Binding-site contacts:
Ligand atom C8 contacts residue LYS124 of chain 1.A at 3.6 Å.
Ligand atom C2 contacts residue ASN125 of chain 1.A at 2.5 Å.
Ligand atom C4 contacts residue ASN125 of chain 1.A at 4.2 Å.
Ligand atom C5 contacts residue ASN125 of chain 1.A at 3.6 Å.
Ligand atom O7 contacts residue ASP114 of chain 1.A at 3.4 Å.
Ligand atom O7 contacts residue ASN125 of chain 1.A at 3.9 Å.
Ligand atom C7 contacts residue ASN125 of chain 1.A at 3.7 Å.
Ligand atom O3 contacts residue LYS115 of chain 1.A at 3.5 Å.
Ligand atom C3 contacts residue ASN125 of chain 1.A at 3.9 Å.
Ligand atom C1 contacts residue ASN125 of chain 1.A at 1.4 Å.
Ligand atom O7 contacts residue LYS115 of chain 1.A at 3.4 Å (salt-bridge).
Ligand atom N2 contacts residue ASN125 of chain 1.A at 3.2 Å (h-bond).
Ligand atom O5 contacts residue ASN125 of chain 1.A at 2.3 Å (h-bond).
Ligand atom C7 contacts residue ASP114 of chain 1.A at 3.9 Å.
Ligand atom C8 contacts residue ASP114 of chain 1.A at 3.4 Å.

A small-molecule ligand and the protein it binds are described below.
Small molecule (SMILES): CC(=O)N[C@@H]1[C@@H](O)[C@H](O)[C@@H](CO)O[C@H]1O

Sequence of chain 1.A:
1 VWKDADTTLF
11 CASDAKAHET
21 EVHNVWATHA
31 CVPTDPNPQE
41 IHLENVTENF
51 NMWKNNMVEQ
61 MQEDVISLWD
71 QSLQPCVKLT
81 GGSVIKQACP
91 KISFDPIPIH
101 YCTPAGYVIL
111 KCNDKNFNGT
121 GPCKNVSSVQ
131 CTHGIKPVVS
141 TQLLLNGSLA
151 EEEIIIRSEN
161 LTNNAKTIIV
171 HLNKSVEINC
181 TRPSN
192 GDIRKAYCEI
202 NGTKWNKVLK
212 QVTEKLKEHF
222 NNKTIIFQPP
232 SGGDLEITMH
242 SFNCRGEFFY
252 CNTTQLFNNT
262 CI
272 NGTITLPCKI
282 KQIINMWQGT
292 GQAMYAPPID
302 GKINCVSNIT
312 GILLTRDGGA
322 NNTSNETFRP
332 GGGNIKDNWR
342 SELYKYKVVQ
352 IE